Binding-site contacts:
Ligand atom C2' contacts residue GLU398 of chain 1.B at 3.4 Å.
Ligand atom O2B contacts residue THR313 of chain 1.B at 3.2 Å (h-bond).
Ligand atom O6 contacts residue HIS40 of chain 1.B at 3.2 Å.
Ligand atom O1B contacts residue SER312 of chain 1.B at 3.4 Å.
Ligand atom C6' contacts residue ALA373 of chain 1.B at 3.3 Å (hydrophobic).
Ligand atom O2' contacts residue GLN375 of chain 1.B at 3.3 Å (h-bond).
Ligand atom C6 contacts residue ASN394 of chain 1.B at 3.5 Å.
Ligand atom N3 contacts residue TRP372 of chain 1.B at 3.5 Å.
Ligand atom O1A contacts residue SER395 of chain 1.B at 3.4 Å (h-bond).
Ligand atom O4 contacts residue GLU414 of chain 1.B at 2.6 Å (salt-bridge).
Ligand atom N3 contacts residue ALA373 of chain 1.B at 2.5 Å (h-bond).
Ligand atom C2' contacts residue GLN375 of chain 1.B at 3.4 Å.
Ligand atom C6' contacts residue TRP372 of chain 1.B at 3.2 Å (hydrophobic).
Ligand atom F1 contacts residue GLN415 of chain 1.B at 3.1 Å.
Ligand atom O2' contacts residue GLU398 of chain 1.B at 2.6 Å (salt-bridge).
Ligand atom O1A contacts residue ASN394 of chain 1.B at 2.9 Å (h-bond).
Ligand atom C7' contacts residue ALA373 of chain 1.B at 3.4 Å (hydrophobic).
Ligand atom O6' contacts residue ALA373 of chain 1.B at 3.2 Å (h-bond).
Ligand atom O4 contacts residue TRP393 of chain 1.B at 2.8 Å (h-bond).
Ligand atom O6 contacts residue KMP1 of chain 1.L at 2.8 Å (h-bond).
Ligand atom O1A contacts residue TRP393 of chain 1.B at 3.3 Å (h-bond).
Ligand atom O3 contacts residue GLN415 of chain 1.B at 3.0 Å (h-bond).
Ligand atom O3' contacts residue GLU398 of chain 1.B at 2.5 Å (salt-bridge).
Ligand atom C3' contacts residue GLU398 of chain 1.B at 3.4 Å.
Ligand atom O3 contacts residue GLU414 of chain 1.B at 2.7 Å (salt-bridge).
Ligand atom N1 contacts residue TRP372 of chain 1.B at 3.3 Å.
Ligand atom O2B contacts residue HIS390 of chain 1.B at 2.9 Å (h-bond).
Ligand atom C9' contacts residue TRP372 of chain 1.B at 3.4 Å (hydrophobic).
Ligand atom O4' contacts residue TRP372 of chain 1.B at 3.5 Å.
Ligand atom O6 contacts residue GLY166 of chain 1.B at 3.2 Å (h-bond).
Ligand atom O3 contacts residue ALA413 of chain 1.B at 3.4 Å.
Ligand atom O5' contacts residue ASN394 of chain 1.B at 3.1 Å.
Ligand atom O2B contacts residue SER312 of chain 1.B at 3.0 Å (h-bond).
Ligand atom C6 contacts residue GLY166 of chain 1.B at 3.3 Å.
Ligand atom O1A contacts residue GLY392 of chain 1.B at 3.1 Å.
Ligand atom O2A contacts residue SER395 of chain 1.B at 2.8 Å (h-bond).
Ligand atom O6' contacts residue TRP372 of chain 1.B at 3.5 Å.
Ligand atom O2A contacts residue HIS390 of chain 1.B at 2.7 Å.
Ligand atom O5 contacts residue KMP1 of chain 1.L at 3.2 Å (h-bond).
Ligand atom O7' contacts residue ALA373 of chain 1.B at 2.7 Å (h-bond).

Sequence of chain 1.B:
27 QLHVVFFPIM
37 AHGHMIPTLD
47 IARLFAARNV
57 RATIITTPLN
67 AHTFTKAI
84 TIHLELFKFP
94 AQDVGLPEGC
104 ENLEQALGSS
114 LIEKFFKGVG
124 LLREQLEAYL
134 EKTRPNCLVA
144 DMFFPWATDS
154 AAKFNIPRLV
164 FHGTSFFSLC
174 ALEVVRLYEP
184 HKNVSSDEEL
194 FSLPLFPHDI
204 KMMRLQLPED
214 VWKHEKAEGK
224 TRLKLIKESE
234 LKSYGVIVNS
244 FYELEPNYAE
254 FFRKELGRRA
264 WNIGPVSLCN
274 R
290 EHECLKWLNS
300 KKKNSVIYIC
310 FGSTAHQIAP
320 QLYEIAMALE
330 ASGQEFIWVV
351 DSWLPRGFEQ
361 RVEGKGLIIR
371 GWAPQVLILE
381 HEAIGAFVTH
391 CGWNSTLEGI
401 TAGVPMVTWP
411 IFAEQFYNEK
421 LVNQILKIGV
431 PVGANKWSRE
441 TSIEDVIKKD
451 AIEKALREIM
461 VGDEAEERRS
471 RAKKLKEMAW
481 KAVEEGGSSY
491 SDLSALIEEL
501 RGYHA

This small molecule binds to this protein.
Small molecule (SMILES): O=c1ccn([C@@H]2O[C@H](CO[P](=O)(O)O[P](=O)(O)O[C@H]3O[C@H](CO)[C@@H](O)[C@H](O)[C@H]3F)[C@@H](O)[C@H]2O)c(=O)[nH]1